Sequence of chain 1.E:
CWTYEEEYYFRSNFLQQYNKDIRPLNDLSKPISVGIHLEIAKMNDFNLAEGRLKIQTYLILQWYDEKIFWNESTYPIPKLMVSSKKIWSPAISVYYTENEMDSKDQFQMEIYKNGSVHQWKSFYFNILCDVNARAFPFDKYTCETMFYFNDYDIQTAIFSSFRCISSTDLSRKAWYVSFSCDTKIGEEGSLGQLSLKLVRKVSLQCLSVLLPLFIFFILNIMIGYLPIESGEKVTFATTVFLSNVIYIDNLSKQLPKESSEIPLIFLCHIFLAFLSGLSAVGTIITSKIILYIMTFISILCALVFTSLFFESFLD

A protein and the small-molecule ligand that binds it are described below.
Small molecule (SMILES): CC(=O)N[C@H]1[C@H](O[C@H]2[C@H](O)[C@@H](NC(C)=O)CO[C@@H]2CO)O[C@H](CO)[C@@H](O[C@@H]2O[C@H](CO)[C@@H](O)[C@H](O)[C@@H]2O)[C@@H]1O

Binding-site contacts:
Ligand atom C7 contacts residue TYR64 of chain 1.E at 3.5 Å (hydrophobic).
Ligand atom C2 contacts residue ASN114 of chain 1.E at 2.5 Å.
Ligand atom C8 contacts residue TYR112 of chain 1.E at 3.9 Å (hydrophobic).
Ligand atom O5 contacts residue ASN114 of chain 1.E at 2.4 Å (h-bond).
Ligand atom C3 contacts residue ASN114 of chain 1.E at 3.8 Å.
Ligand atom C4 contacts residue ASN114 of chain 1.E at 4.2 Å.
Ligand atom O3 contacts residue TYR64 of chain 1.E at 4.0 Å.
Ligand atom C6 contacts residue TYR112 of chain 1.E at 3.7 Å (hydrophobic).
Ligand atom C3 contacts residue TYR64 of chain 1.E at 3.7 Å (hydrophobic).
Ligand atom C1 contacts residue SER116 of chain 1.E at 4.4 Å.
Ligand atom C2 contacts residue TYR64 of chain 1.E at 3.6 Å (hydrophobic).
Ligand atom C1 contacts residue ASN114 of chain 1.E at 1.4 Å.
Ligand atom N2 contacts residue TYR64 of chain 1.E at 2.7 Å (h-bond).
Ligand atom C8 contacts residue HIS118 of chain 1.E at 3.9 Å.
Ligand atom C7 contacts residue ASN114 of chain 1.E at 3.5 Å.
Ligand atom O6 contacts residue TYR112 of chain 1.E at 4.0 Å.
Ligand atom C1 contacts residue TYR64 of chain 1.E at 4.1 Å (hydrophobic).
Ligand atom O7 contacts residue ASN114 of chain 1.E at 3.7 Å.
Ligand atom C5 contacts residue ASN114 of chain 1.E at 3.6 Å.
Ligand atom C8 contacts residue TYR64 of chain 1.E at 3.4 Å (hydrophobic).
Ligand atom O7 contacts residue HIS118 of chain 1.E at 4.3 Å.
Ligand atom N2 contacts residue ASN114 of chain 1.E at 2.9 Å (h-bond).